A small-molecule ligand and the protein it binds are described below.
Small molecule (SMILES): NC(=[NH2+])NCCC[C@H](NC(=O)CNC(=O)[C@@H](N)CCC(=O)O)[C@H](O)CCl

Sequence of chain 1.K:
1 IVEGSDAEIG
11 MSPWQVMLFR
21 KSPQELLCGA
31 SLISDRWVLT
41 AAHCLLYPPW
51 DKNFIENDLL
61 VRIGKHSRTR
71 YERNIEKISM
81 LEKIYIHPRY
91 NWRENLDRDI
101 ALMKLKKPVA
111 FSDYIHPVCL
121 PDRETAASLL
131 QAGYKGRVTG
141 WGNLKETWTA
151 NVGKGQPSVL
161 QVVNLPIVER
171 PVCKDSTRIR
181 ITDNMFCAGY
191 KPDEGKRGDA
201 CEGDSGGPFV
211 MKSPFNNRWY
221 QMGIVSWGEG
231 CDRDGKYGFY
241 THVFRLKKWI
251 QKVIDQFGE

Binding-site contacts:
Ligand atom CD contacts residue TRP148 of chain 1.K at 4.4 Å (hydrophobic).
Ligand atom C contacts residue 0GJ1 of chain 1.NA at 1.3 Å.
Ligand atom C contacts residue 0GJ1 of chain 1.OA at 4.0 Å.
Ligand atom CA contacts residue 0GJ1 of chain 1.NA at 2.4 Å.
Ligand atom N contacts residue GLY228 of chain 1.K at 3.3 Å (h-bond).
Ligand atom OE1 contacts residue GLY230 of chain 1.K at 3.5 Å (h-bond).
Ligand atom OE1 contacts residue GLY228 of chain 1.K at 3.9 Å.
Ligand atom C contacts residue GLY228 of chain 1.K at 3.8 Å.
Ligand atom C contacts residue LEU96 of chain 1.K at 4.4 Å (hydrophobic).
Ligand atom CB contacts residue 0GJ1 of chain 1.NA at 3.5 Å.
Ligand atom N contacts residue 0GJ1 of chain 1.NA at 3.4 Å (h-bond).
Ligand atom O contacts residue GLY228 of chain 1.K at 3.1 Å (h-bond).
Ligand atom CA contacts residue GLY228 of chain 1.K at 3.6 Å.
Ligand atom O contacts residue 0GJ1 of chain 1.OA at 3.6 Å (h-bond).
Ligand atom N contacts residue TRP227 of chain 1.K at 4.1 Å.
Ligand atom C contacts residue TRP227 of chain 1.K at 3.8 Å (hydrophobic).
Ligand atom O contacts residue 0GJ1 of chain 1.NA at 2.3 Å (h-bond).
Ligand atom CG contacts residue 0GJ1 of chain 1.NA at 3.8 Å.
Ligand atom OE1 contacts residue GLU229 of chain 1.K at 4.3 Å.
Ligand atom OE1 contacts residue TRP148 of chain 1.K at 4.2 Å.
Ligand atom CG contacts residue GLY228 of chain 1.K at 4.3 Å.
Ligand atom O contacts residue TRP227 of chain 1.K at 3.3 Å.
Ligand atom CB contacts residue GLY228 of chain 1.K at 3.2 Å.
Ligand atom OE2 contacts residue TRP148 of chain 1.K at 3.7 Å.